Sequence of chain 1.F:
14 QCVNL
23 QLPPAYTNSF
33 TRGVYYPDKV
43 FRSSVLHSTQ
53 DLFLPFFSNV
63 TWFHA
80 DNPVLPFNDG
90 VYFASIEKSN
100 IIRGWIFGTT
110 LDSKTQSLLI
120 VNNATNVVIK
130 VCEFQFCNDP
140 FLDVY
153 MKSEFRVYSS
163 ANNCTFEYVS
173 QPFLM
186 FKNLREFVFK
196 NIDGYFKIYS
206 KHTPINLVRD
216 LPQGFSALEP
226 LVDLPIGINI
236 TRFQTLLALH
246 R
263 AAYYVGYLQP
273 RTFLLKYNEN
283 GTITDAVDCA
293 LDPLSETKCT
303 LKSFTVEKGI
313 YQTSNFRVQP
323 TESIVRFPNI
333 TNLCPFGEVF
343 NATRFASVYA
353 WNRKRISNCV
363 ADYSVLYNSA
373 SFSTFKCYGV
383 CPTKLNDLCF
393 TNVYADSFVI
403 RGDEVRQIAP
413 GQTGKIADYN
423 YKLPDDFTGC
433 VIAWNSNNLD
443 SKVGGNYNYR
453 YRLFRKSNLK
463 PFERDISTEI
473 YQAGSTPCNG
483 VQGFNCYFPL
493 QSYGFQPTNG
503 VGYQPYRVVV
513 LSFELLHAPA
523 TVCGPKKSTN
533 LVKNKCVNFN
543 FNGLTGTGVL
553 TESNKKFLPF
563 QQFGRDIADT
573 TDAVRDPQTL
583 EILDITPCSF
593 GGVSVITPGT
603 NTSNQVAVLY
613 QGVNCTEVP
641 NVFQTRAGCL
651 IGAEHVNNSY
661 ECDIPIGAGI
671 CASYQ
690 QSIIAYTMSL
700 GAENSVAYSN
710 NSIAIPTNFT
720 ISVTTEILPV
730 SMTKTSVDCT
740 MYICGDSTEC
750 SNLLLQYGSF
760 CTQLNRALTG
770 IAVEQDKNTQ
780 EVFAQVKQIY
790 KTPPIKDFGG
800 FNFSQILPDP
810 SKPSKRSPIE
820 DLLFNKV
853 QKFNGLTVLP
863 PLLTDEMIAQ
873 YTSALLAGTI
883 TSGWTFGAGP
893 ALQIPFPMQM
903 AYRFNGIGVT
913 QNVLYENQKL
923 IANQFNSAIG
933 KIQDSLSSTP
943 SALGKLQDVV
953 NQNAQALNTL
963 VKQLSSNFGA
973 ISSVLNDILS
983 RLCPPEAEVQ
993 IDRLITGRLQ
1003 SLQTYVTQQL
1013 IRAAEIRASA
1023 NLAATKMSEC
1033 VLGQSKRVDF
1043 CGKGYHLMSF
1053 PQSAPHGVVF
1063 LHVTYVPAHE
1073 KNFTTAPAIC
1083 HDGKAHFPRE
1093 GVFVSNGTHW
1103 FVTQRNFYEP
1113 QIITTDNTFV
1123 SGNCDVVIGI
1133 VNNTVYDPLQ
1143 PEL

Binding-site contacts:
Ligand atom C2 contacts residue ASN1134 of chain 1.F at 2.5 Å.
Ligand atom N2 contacts residue ASN1134 of chain 1.F at 2.9 Å (h-bond).
Ligand atom C3 contacts residue ASN1134 of chain 1.F at 3.8 Å.
Ligand atom O5 contacts residue ASN1134 of chain 1.F at 2.4 Å (h-bond).
Ligand atom O7 contacts residue ASN1134 of chain 1.F at 3.7 Å.
Ligand atom C1 contacts residue ASN1134 of chain 1.F at 1.5 Å.
Ligand atom C4 contacts residue ASN1134 of chain 1.F at 4.3 Å.
Ligand atom C7 contacts residue ASN1134 of chain 1.F at 3.5 Å.
Ligand atom C5 contacts residue ASN1134 of chain 1.F at 3.7 Å.

This protein binds this small molecule.
Small molecule (SMILES): CC(=O)N[C@@H]1[C@@H](O)[C@H](O)[C@@H](CO)O[C@H]1O